Sequence of chain 1.A:
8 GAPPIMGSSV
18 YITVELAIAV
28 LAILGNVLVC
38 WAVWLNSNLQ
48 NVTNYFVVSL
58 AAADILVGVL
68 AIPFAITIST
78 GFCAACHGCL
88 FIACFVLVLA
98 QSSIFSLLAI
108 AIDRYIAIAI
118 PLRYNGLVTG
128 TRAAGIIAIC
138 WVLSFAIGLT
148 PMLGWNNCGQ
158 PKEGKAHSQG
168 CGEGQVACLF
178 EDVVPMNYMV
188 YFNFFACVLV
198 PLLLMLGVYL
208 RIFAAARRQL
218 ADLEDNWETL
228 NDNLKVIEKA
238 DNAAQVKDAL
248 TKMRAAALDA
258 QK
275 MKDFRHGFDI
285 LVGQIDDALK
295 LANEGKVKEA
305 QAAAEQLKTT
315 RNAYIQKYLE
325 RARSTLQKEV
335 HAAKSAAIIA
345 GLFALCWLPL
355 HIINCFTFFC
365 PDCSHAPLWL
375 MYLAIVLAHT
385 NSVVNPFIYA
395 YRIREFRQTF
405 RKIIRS

Binding-site contacts:
Ligand atom C7 contacts residue GLY85 of chain 1.A at 4.1 Å.
Ligand atom C3 contacts residue ALA82 of chain 1.A at 4.3 Å (hydrophobic).
Ligand atom C12 contacts residue OLC1 of chain 1.L at 4.2 Å.
Ligand atom C1 contacts residue OLC1 of chain 1.L at 3.7 Å.
Ligand atom C4 contacts residue ALA82 of chain 1.A at 4.3 Å (hydrophobic).
Ligand atom C5 contacts residue GLY85 of chain 1.A at 3.8 Å.
Ligand atom C6 contacts residue GLY85 of chain 1.A at 3.8 Å.
Ligand atom C2 contacts residue ALA81 of chain 1.A at 4.2 Å (hydrophobic).
Ligand atom C18 contacts residue ILE89 of chain 1.A at 3.6 Å (hydrophobic).
Ligand atom C11 contacts residue OLC1 of chain 1.L at 4.1 Å.
Ligand atom O1 contacts residue GLN172 of chain 1.A at 4.4 Å.
Ligand atom C12 contacts residue ILE89 of chain 1.A at 4.5 Å (hydrophobic).
Ligand atom C4 contacts residue GLY85 of chain 1.A at 3.8 Å.
Ligand atom O1 contacts residue ALA82 of chain 1.A at 3.2 Å (h-bond).
Ligand atom C21 contacts residue OLC1 of chain 1.L at 4.0 Å.
Ligand atom C19 contacts residue PHE79 of chain 1.A at 4.1 Å (hydrophobic).
Ligand atom C3 contacts residue ALA81 of chain 1.A at 4.3 Å (hydrophobic).
Ligand atom C19 contacts residue GLY85 of chain 1.A at 3.8 Å.
Ligand atom C18 contacts residue PHE71 of chain 1.A at 4.3 Å (hydrophobic).
Ligand atom C19 contacts residue ILE89 of chain 1.A at 4.0 Å (hydrophobic).
Ligand atom C2 contacts residue PHE79 of chain 1.A at 4.3 Å (hydrophobic).
Ligand atom C18 contacts residue PHE88 of chain 1.A at 4.3 Å (hydrophobic).
Ligand atom C2 contacts residue OLC1 of chain 1.L at 3.4 Å.
Ligand atom O1 contacts residue ALA81 of chain 1.A at 3.7 Å.
Ligand atom C26 contacts residue OLC1 of chain 1.L at 3.7 Å.

The small molecule below binds the protein below.
Small molecule (SMILES): CC(C)CCC[C@@H](C)[C@H]1CC[C@H]2[C@@H]3CC=C4C[C@@H](O)CC[C@]4(C)[C@H]3CC[C@]12C